Binding-site contacts:
Ligand atom O2 contacts residue MET185 of chain 1.C at 4.0 Å.
Ligand atom C6 contacts residue VAL252 of chain 1.C at 4.0 Å (hydrophobic).
Ligand atom C14 contacts residue VAL252 of chain 1.C at 3.5 Å (hydrophobic).
Ligand atom C21 contacts residue MET185 of chain 1.C at 4.0 Å (hydrophobic).
Ligand atom C15 contacts residue VAL252 of chain 1.C at 3.9 Å (hydrophobic).
Ligand atom C12 contacts residue ALA253 of chain 1.C at 3.9 Å (hydrophobic).
Ligand atom C8 contacts residue VAL252 of chain 1.C at 3.4 Å (hydrophobic).
Ligand atom C9 contacts residue VAL252 of chain 1.C at 3.9 Å (hydrophobic).
Ligand atom C18 contacts residue MET185 of chain 1.C at 4.1 Å (hydrophobic).
Ligand atom O2 contacts residue SER202 of chain 1.C at 3.8 Å.
Ligand atom C13 contacts residue VAL252 of chain 1.C at 3.9 Å (hydrophobic).
Ligand atom N3 contacts residue ASN188 of chain 1.C at 3.9 Å.
Ligand atom C21 contacts residue PRO198 of chain 1.C at 3.9 Å (hydrophobic).
Ligand atom C20 contacts residue MET185 of chain 1.C at 3.1 Å (hydrophobic).
Ligand atom C10 contacts residue ALA253 of chain 1.C at 3.8 Å (hydrophobic).
Ligand atom O1 contacts residue VAL248 of chain 1.C at 3.4 Å.
Ligand atom C8 contacts residue LEU102 of chain 1.C at 4.1 Å (hydrophobic).
Ligand atom N1 contacts residue HEM1 of chain 1.N at 3.9 Å.
Ligand atom C3 contacts residue VAL248 of chain 1.C at 4.0 Å (hydrophobic).
Ligand atom C14 contacts residue TRP399 of chain 1.C at 4.0 Å (hydrophobic).
Ligand atom N1 contacts residue ALA253 of chain 1.C at 3.7 Å.
Ligand atom C2 contacts residue SER202 of chain 1.C at 3.9 Å.
Ligand atom C17 contacts residue GLN97 of chain 1.C at 3.6 Å.
Ligand atom C21 contacts residue ASN188 of chain 1.C at 4.1 Å.
Ligand atom C12 contacts residue PHE301 of chain 1.C at 3.9 Å (hydrophobic).
Ligand atom C14 contacts residue ILE82 of chain 1.C at 3.9 Å (hydrophobic).
Ligand atom O1 contacts residue VAL100 of chain 1.C at 3.5 Å.
Ligand atom C11 contacts residue HEM1 of chain 1.N at 3.8 Å.
Ligand atom C15 contacts residue ILE82 of chain 1.C at 3.5 Å (hydrophobic).
Ligand atom C11 contacts residue LEU102 of chain 1.C at 3.9 Å (hydrophobic).
Ligand atom C5 contacts residue VAL100 of chain 1.C at 3.9 Å (hydrophobic).
Ligand atom C20 contacts residue PRO198 of chain 1.C at 3.6 Å (hydrophobic).
Ligand atom C11 contacts residue ALA253 of chain 1.C at 3.4 Å (hydrophobic).
Ligand atom C23 contacts residue ILE82 of chain 1.C at 3.7 Å (hydrophobic).
Ligand atom C7 contacts residue VAL252 of chain 1.C at 3.7 Å (hydrophobic).
Ligand atom C2 contacts residue VAL248 of chain 1.C at 3.5 Å (hydrophobic).
Ligand atom C22 contacts residue PHE85 of chain 1.C at 3.6 Å (hydrophobic).
Ligand atom C10 contacts residue LEU102 of chain 1.C at 3.4 Å (hydrophobic).
Ligand atom C1 contacts residue VAL96 of chain 1.C at 3.9 Å (hydrophobic).
Ligand atom C9 contacts residue LEU102 of chain 1.C at 3.8 Å (hydrophobic).

A protein and the small-molecule ligand that binds it are described below.
Small molecule (SMILES): CCOC(=O)c1cc2cc(-c3ccncc3)ccc2n1CCC1CCNCC1

Sequence of chain 1.C:
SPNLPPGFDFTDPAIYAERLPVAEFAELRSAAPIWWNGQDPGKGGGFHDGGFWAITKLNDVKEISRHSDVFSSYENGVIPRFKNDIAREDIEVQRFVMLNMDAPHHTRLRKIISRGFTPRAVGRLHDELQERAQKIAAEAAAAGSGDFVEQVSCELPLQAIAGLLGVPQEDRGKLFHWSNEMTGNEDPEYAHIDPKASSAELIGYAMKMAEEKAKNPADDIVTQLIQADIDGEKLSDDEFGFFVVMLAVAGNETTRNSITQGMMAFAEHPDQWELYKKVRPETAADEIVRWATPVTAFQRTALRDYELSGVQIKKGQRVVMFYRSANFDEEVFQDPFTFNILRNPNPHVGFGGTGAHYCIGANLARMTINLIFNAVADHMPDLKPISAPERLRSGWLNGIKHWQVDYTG